Sequence of chain 1.A:
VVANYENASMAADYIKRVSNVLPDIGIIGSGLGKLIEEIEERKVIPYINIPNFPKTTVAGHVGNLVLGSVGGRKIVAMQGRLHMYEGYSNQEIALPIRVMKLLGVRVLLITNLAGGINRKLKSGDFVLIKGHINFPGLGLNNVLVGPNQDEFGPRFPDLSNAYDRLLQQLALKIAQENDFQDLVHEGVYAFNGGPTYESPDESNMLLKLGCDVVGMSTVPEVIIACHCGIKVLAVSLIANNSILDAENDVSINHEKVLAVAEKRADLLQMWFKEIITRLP

This small molecule binds to this protein.
Small molecule (SMILES): NC1Cc2ccccc2C1

Binding-site contacts:
Ligand atom C6 contacts residue ILE179 of chain 1.A at 3.8 Å (hydrophobic).
Ligand atom C5 contacts residue MET275 of chain 1.A at 4.0 Å (hydrophobic).
Ligand atom N10 contacts residue ASN183 of chain 1.A at 2.8 Å (h-bond).
Ligand atom N10 contacts residue DMS1 of chain 1.E at 3.8 Å.
Ligand atom C2 contacts residue TRP276 of chain 1.A at 4.1 Å (hydrophobic).
Ligand atom C2 contacts residue ASN183 of chain 1.A at 4.1 Å.
Ligand atom C9 contacts residue ASN183 of chain 1.A at 3.8 Å.
Ligand atom C1 contacts residue ILE179 of chain 1.A at 4.2 Å (hydrophobic).
Ligand atom C2 contacts residue LEU272 of chain 1.A at 3.8 Å (hydrophobic).
Ligand atom C5 contacts residue GLU279 of chain 1.A at 4.3 Å.
Ligand atom C3 contacts residue MET275 of chain 1.A at 3.6 Å (hydrophobic).
Ligand atom C1 contacts residue MET275 of chain 1.A at 3.9 Å (hydrophobic).
Ligand atom C2 contacts residue MET275 of chain 1.A at 3.8 Å (hydrophobic).
Ligand atom C2 contacts residue PHE185 of chain 1.A at 3.8 Å (hydrophobic).
Ligand atom C6 contacts residue MET275 of chain 1.A at 3.6 Å (hydrophobic).
Ligand atom C1 contacts residue TRP276 of chain 1.A at 3.6 Å (hydrophobic).
Ligand atom C3 contacts residue ASN183 of chain 1.A at 3.9 Å.
Ligand atom C1 contacts residue ASN183 of chain 1.A at 3.8 Å.
Ligand atom C6 contacts residue TRP276 of chain 1.A at 3.9 Å (hydrophobic).
Ligand atom C4 contacts residue ASN183 of chain 1.A at 3.5 Å.
Ligand atom C1 contacts residue PHE185 of chain 1.A at 3.7 Å (hydrophobic).
Ligand atom C7 contacts residue GLU279 of chain 1.A at 4.0 Å.
Ligand atom C7 contacts residue ASN183 of chain 1.A at 4.0 Å.
Ligand atom C5 contacts residue ASN183 of chain 1.A at 3.6 Å.
Ligand atom C6 contacts residue GLU279 of chain 1.A at 4.0 Å.
Ligand atom C4 contacts residue MET275 of chain 1.A at 3.9 Å (hydrophobic).
Ligand atom C9 contacts residue MET275 of chain 1.A at 4.2 Å (hydrophobic).
Ligand atom C6 contacts residue ASN183 of chain 1.A at 3.4 Å.
Ligand atom C8 contacts residue ASN183 of chain 1.A at 3.7 Å.